Sequence of chain 60.I:
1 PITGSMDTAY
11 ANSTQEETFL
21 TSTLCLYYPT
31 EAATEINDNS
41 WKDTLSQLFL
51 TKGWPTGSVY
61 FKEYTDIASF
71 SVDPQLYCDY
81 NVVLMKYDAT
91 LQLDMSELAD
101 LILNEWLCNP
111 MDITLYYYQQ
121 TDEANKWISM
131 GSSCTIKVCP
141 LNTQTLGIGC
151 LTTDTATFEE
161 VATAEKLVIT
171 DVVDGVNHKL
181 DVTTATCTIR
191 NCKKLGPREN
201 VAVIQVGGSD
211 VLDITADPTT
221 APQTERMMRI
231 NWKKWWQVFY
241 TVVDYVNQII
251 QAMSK

Binding-site contacts:
Ligand atom C1 contacts residue ASN12 of chain 60.I at 2.1 Å.
Ligand atom N2 contacts residue ASN12 of chain 60.I at 3.8 Å.
Ligand atom C5 contacts residue ASN12 of chain 60.I at 4.0 Å.
Ligand atom O7 contacts residue ASN12 of chain 60.I at 3.7 Å.
Ligand atom C7 contacts residue ASN12 of chain 60.I at 3.9 Å.
Ligand atom C2 contacts residue ASN12 of chain 60.I at 3.2 Å.
Ligand atom O5 contacts residue ASN12 of chain 60.I at 2.6 Å (h-bond).

A small-molecule ligand and the protein it binds are described below.
Small molecule (SMILES): CC(=O)N[C@H]1[C@H](O[C@H]2[C@H](O)[C@@H](NC(C)=O)CO[C@@H]2CO)O[C@H](CO)[C@@H](O)[C@@H]1O